Binding-site contacts:
Ligand atom O5 contacts residue ASN191 of chain 1.B at 2.4 Å (h-bond).
Ligand atom O7 contacts residue ASN191 of chain 1.B at 3.5 Å (h-bond).
Ligand atom C8 contacts residue GLN189 of chain 1.B at 4.5 Å.
Ligand atom C2 contacts residue THR193 of chain 1.B at 4.5 Å.
Ligand atom C7 contacts residue ASN191 of chain 1.B at 3.4 Å.
Ligand atom O7 contacts residue THR193 of chain 1.B at 3.9 Å.
Ligand atom N2 contacts residue ASN191 of chain 1.B at 2.9 Å (h-bond).
Ligand atom C8 contacts residue THR193 of chain 1.B at 4.0 Å.
Ligand atom C7 contacts residue THR193 of chain 1.B at 4.3 Å.
Ligand atom C1 contacts residue ASN191 of chain 1.B at 1.4 Å.
Ligand atom C2 contacts residue ASN191 of chain 1.B at 2.5 Å.
Ligand atom C5 contacts residue THR193 of chain 1.B at 3.7 Å.
Ligand atom O5 contacts residue THR193 of chain 1.B at 3.6 Å.
Ligand atom O7 contacts residue GLN189 of chain 1.B at 4.3 Å.
Ligand atom C1 contacts residue ILE156 of chain 1.B at 4.0 Å (hydrophobic).
Ligand atom C8 contacts residue THR150 of chain 1.B at 4.0 Å.
Ligand atom C8 contacts residue ILE156 of chain 1.B at 3.8 Å (hydrophobic).
Ligand atom O7 contacts residue LYS229 of chain 1.B at 4.1 Å.
Ligand atom C1 contacts residue THR193 of chain 1.B at 3.3 Å.
Ligand atom C4 contacts residue ASN191 of chain 1.B at 4.3 Å.
Ligand atom C5 contacts residue ASN191 of chain 1.B at 3.7 Å.
Ligand atom C6 contacts residue GLU194 of chain 1.B at 4.4 Å.
Ligand atom C8 contacts residue GLU194 of chain 1.B at 4.2 Å.
Ligand atom C3 contacts residue ASN191 of chain 1.B at 3.8 Å.
Ligand atom C7 contacts residue ILE156 of chain 1.B at 3.9 Å (hydrophobic).
Ligand atom O6 contacts residue GLU194 of chain 1.B at 3.4 Å (salt-bridge).
Ligand atom O6 contacts residue THR193 of chain 1.B at 3.7 Å.
Ligand atom N2 contacts residue ILE156 of chain 1.B at 3.6 Å.
Ligand atom C6 contacts residue THR193 of chain 1.B at 4.4 Å.
Ligand atom C2 contacts residue ILE156 of chain 1.B at 4.4 Å (hydrophobic).

Sequence of chain 1.B:
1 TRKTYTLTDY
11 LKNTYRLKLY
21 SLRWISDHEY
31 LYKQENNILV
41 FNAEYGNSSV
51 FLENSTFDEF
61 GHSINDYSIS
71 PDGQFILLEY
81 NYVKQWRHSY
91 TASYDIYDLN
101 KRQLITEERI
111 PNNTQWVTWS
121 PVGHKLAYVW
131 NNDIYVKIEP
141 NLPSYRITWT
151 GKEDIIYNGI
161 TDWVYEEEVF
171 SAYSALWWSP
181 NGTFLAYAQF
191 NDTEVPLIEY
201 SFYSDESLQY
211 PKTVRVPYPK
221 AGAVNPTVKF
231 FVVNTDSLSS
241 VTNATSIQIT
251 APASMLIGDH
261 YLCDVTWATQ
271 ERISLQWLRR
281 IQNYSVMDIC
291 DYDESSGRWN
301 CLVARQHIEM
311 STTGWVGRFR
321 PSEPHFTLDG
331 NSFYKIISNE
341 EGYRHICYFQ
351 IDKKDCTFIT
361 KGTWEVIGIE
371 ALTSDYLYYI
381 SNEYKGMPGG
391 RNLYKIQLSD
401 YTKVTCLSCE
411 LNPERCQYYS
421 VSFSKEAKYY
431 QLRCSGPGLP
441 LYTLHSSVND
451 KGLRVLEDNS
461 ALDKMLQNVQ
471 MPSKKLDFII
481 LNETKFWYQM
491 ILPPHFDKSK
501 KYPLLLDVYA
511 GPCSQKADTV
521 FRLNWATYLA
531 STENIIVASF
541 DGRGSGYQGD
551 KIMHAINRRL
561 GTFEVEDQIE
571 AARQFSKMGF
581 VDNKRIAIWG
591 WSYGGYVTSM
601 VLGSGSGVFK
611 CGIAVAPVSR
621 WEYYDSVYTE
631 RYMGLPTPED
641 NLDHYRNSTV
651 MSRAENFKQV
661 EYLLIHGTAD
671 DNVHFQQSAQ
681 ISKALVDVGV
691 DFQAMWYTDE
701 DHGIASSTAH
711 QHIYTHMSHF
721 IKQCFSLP

This protein binds this small molecule.
Small molecule (SMILES): CC(=O)N[C@H]1[C@H](O[C@H]2[C@H](O)[C@@H](NC(C)=O)CO[C@@H]2CO)O[C@H](CO)[C@@H](O)[C@@H]1O